Binding-site contacts:
Ligand atom C3 contacts residue DMS1 of chain 1.C at 3.6 Å.
Ligand atom C18 contacts residue GLY80 of chain 1.A at 3.3 Å.
Ligand atom C10 contacts residue ASP35 of chain 1.A at 3.9 Å.
Ligand atom C1 contacts residue ASP33 of chain 1.A at 3.6 Å.
Ligand atom C17 contacts residue GLY80 of chain 1.A at 3.5 Å.
Ligand atom C21 contacts residue GLY80 of chain 1.A at 3.5 Å.
Ligand atom C15 contacts residue ASP81 of chain 1.A at 3.8 Å.
Ligand atom C8 contacts residue GLY221 of chain 1.A at 3.9 Å.
Ligand atom C7 contacts residue TYR79 of chain 1.A at 3.6 Å (hydrophobic).
Ligand atom C19 contacts residue GLY80 of chain 1.A at 3.8 Å.
Ligand atom N1 contacts residue DMS1 of chain 1.C at 3.5 Å.
Ligand atom C18 contacts residue ILE300 of chain 1.A at 3.8 Å (hydrophobic).
Ligand atom C10 contacts residue THR222 of chain 1.A at 3.7 Å.
Ligand atom C9 contacts residue GLY221 of chain 1.A at 3.6 Å.
Ligand atom C6 contacts residue ASP33 of chain 1.A at 3.2 Å.
Ligand atom C20 contacts residue GLY80 of chain 1.A at 3.7 Å.
Ligand atom C22 contacts residue TYR226 of chain 1.A at 3.9 Å (hydrophobic).
Ligand atom C11 contacts residue THR222 of chain 1.A at 3.6 Å.
Ligand atom N1 contacts residue ASP81 of chain 1.A at 3.2 Å (salt-bridge).
Ligand atom N1 contacts residue SER83 of chain 1.A at 3.2 Å (h-bond).
Ligand atom C13 contacts residue THR222 of chain 1.A at 3.4 Å.
Ligand atom C1 contacts residue GLY221 of chain 1.A at 3.5 Å.
Ligand atom C4 contacts residue PHE116 of chain 1.A at 3.7 Å (hydrophobic).
Ligand atom C12 contacts residue THR222 of chain 1.A at 3.7 Å.
Ligand atom C9 contacts residue ASP35 of chain 1.A at 3.3 Å.
Ligand atom O1 contacts residue TYR79 of chain 1.A at 3.7 Å.
Ligand atom C18 contacts residue ASP81 of chain 1.A at 3.8 Å.
Ligand atom N2 contacts residue ASP35 of chain 1.A at 2.9 Å (salt-bridge).
Ligand atom C5 contacts residue PHE116 of chain 1.A at 3.8 Å (hydrophobic).
Ligand atom C19 contacts residue ASP81 of chain 1.A at 3.9 Å.
Ligand atom C7 contacts residue SER83 of chain 1.A at 3.9 Å.
Ligand atom C9 contacts residue TYR79 of chain 1.A at 3.9 Å (hydrophobic).
Ligand atom C13 contacts residue ILE304 of chain 1.A at 3.7 Å (hydrophobic).
Ligand atom C10 contacts residue ASP219 of chain 1.A at 3.8 Å.
Ligand atom C16 contacts residue ASP81 of chain 1.A at 3.9 Å.
Ligand atom C17 contacts residue ILE300 of chain 1.A at 3.8 Å (hydrophobic).
Ligand atom C2 contacts residue GLY221 of chain 1.A at 3.8 Å.
Ligand atom C10 contacts residue GLY221 of chain 1.A at 3.2 Å.
Ligand atom N3 contacts residue THR222 of chain 1.A at 2.9 Å (h-bond).
Ligand atom N2 contacts residue ASP219 of chain 1.A at 3.0 Å (salt-bridge).

Sequence of chain 1.A:
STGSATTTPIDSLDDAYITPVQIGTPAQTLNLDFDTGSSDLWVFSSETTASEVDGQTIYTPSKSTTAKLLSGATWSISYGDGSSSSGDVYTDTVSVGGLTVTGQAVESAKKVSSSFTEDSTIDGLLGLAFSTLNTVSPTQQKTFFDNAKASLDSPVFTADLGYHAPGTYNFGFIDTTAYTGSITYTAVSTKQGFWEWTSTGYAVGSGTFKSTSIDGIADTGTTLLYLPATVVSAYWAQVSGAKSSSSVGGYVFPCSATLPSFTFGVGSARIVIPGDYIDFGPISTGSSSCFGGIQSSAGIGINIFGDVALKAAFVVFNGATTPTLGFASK

This small molecule binds to this protein.
Small molecule (SMILES): Cc1cc(C)c(CCNC(=O)[C@@H](N)Cc2c[nH]c3ccccc23)c(C)c1